A protein and the small-molecule ligand that binds it are described below.
Small molecule (SMILES): Nc1ccn([C@@H]2O[C@H](CO[P](=O)(O)O[C@H]3[C@@H](O)[C@H](n4cnc5c(=O)nc(N)[nH]c54)O[C@@H]3CO[P](=O)(O)O[C@H]3[C@@H](O)[C@H](n4cnc5c(N)ncnc54)O[C@@H]3CO[P](=O)(O)O[C@H]3[C@@H](O)[C@H](n4cnc5c(N)ncnc54)O[C@@H]3CO[P](=O)(O)O[C@H]3[C@@H](O)[C@H](n4cnc5c(=O)nc(N)[nH]c54)O[C@@H]3CO[P](=O)(O)O[C@H]3[C@@H](O)[C@H](n4ccc(=O)[nH]c4=O)O[C@@H]3CO[P](=O)(O)O[C@H]3[C@@H](O)[C@H](n4cnc5c(N)ncnc54)O[C@@H]3CO[P](=O)(O)O[C@H]3[C@@H](O)[C@H](n4ccc(N)nc4=O)O[C@@H]3COP(=O)=O)[C@@H](O)[C@H]2O)c(=O)n1

Binding-site contacts:
Ligand atom N7 contacts residue SO41 of chain 1.L at 4.3 Å.
Ligand atom OP2 contacts residue ARG41 of chain 1.G at 2.9 Å (salt-bridge).
Ligand atom O6 contacts residue ASN33 of chain 1.G at 3.6 Å.
Ligand atom C6 contacts residue SO41 of chain 1.L at 4.1 Å.
Ligand atom N6 contacts residue SO41 of chain 1.L at 3.0 Å (h-bond).
Ligand atom O2' contacts residue GLU34 of chain 1.G at 2.4 Å (salt-bridge).
Ligand atom P contacts residue ARG41 of chain 1.G at 4.1 Å.
Ligand atom N7 contacts residue GLU89 of chain 1.G at 4.3 Å.
Ligand atom P contacts residue LYS37 of chain 1.G at 3.9 Å.
Ligand atom C5 contacts residue SO41 of chain 1.L at 4.1 Å.
Ligand atom P contacts residue LYS29 of chain 1.G at 4.3 Å.
Ligand atom OP1 contacts residue ARG41 of chain 1.G at 4.4 Å.
Ligand atom C4 contacts residue GLU34 of chain 1.G at 4.1 Å.
Ligand atom OP2 contacts residue LYS37 of chain 1.G at 3.3 Å.
Ligand atom N9 contacts residue GLU34 of chain 1.G at 3.5 Å (salt-bridge).
Ligand atom O4 contacts residue SO41 of chain 1.L at 2.8 Å (h-bond).
Ligand atom N4 contacts residue SO41 of chain 1.L at 3.3 Å (h-bond).
Ligand atom N3 contacts residue SO41 of chain 1.L at 4.2 Å.
Ligand atom C3' contacts residue GLU34 of chain 1.G at 4.4 Å.
Ligand atom C4 contacts residue SO41 of chain 1.L at 4.1 Å.
Ligand atom C2' contacts residue GLU34 of chain 1.G at 3.0 Å.
Ligand atom C8 contacts residue GLU34 of chain 1.G at 3.3 Å.
Ligand atom C4 contacts residue SO41 of chain 1.L at 3.8 Å.
Ligand atom O5' contacts residue ARG41 of chain 1.G at 4.4 Å.
Ligand atom OP1 contacts residue ARG41 of chain 1.G at 3.9 Å.
Ligand atom N7 contacts residue GLU34 of chain 1.G at 3.6 Å.
Ligand atom C6 contacts residue ASN33 of chain 1.G at 4.4 Å.
Ligand atom OP1 contacts residue LYS37 of chain 1.G at 3.6 Å.
Ligand atom OP2 contacts residue LYS29 of chain 1.G at 3.3 Å (salt-bridge).
Ligand atom C5 contacts residue GLU34 of chain 1.G at 4.2 Å.
Ligand atom C1' contacts residue GLU34 of chain 1.G at 3.9 Å.

Sequence of chain 1.G:
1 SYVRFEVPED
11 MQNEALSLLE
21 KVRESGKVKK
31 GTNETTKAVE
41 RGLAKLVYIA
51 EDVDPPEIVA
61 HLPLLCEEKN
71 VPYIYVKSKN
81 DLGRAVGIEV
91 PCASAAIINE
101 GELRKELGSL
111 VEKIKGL